Sequence of chain 1.A:
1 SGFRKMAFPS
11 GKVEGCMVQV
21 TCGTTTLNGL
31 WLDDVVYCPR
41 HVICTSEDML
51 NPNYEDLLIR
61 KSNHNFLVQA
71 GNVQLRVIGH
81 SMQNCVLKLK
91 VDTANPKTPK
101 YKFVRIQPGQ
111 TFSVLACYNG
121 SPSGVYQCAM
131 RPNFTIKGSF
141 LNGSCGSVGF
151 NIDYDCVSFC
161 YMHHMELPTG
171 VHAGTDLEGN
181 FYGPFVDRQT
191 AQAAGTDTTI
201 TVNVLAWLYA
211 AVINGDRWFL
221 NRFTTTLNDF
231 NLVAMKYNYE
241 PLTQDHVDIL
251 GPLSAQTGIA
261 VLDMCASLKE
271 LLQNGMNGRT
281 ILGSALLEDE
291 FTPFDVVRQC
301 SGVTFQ

Sequence of chain 2.A:
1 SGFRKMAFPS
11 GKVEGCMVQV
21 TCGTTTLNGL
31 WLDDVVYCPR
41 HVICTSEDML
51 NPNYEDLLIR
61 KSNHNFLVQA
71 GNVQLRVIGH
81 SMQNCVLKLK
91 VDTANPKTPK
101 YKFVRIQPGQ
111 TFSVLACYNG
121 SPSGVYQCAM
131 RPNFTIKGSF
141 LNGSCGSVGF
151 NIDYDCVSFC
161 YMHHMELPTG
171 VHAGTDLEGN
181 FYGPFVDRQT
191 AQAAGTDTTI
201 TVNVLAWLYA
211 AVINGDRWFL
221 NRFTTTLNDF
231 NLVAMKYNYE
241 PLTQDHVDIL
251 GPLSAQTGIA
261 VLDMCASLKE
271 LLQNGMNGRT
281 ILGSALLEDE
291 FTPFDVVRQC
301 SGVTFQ

Binding-site contacts:
Ligand atom C19 contacts residue SER46 of chain 1.A at 3.3 Å.
Ligand atom F16 contacts residue PHE140 of chain 1.A at 2.9 Å.
Ligand atom C15 contacts residue S8T1 of chain 1.C at 0.7 Å.
Ligand atom C08 contacts residue HIS163 of chain 1.A at 3.0 Å.
Ligand atom C09 contacts residue HIS163 of chain 1.A at 2.8 Å.
Ligand atom C08 contacts residue S8T1 of chain 1.C at 1.2 Å.
Ligand atom C14 contacts residue S8T1 of chain 1.C at 1.0 Å.
Ligand atom C06 contacts residue S8T1 of chain 1.C at 0.5 Å.
Ligand atom C07 contacts residue S8T1 of chain 1.C at 1.2 Å.
Ligand atom C03 contacts residue S8T1 of chain 1.C at 1.4 Å.
Ligand atom C18 contacts residue S8T1 of chain 1.C at 1.0 Å.
Ligand atom C02 contacts residue ASN142 of chain 1.A at 3.2 Å.
Ligand atom C08 contacts residue CYS145 of chain 1.A at 3.0 Å (hydrophobic).
Ligand atom C12 contacts residue ASN142 of chain 1.A at 2.9 Å.
Ligand atom C04 contacts residue S8T1 of chain 1.C at 0.7 Å.
Ligand atom C09 contacts residue SER144 of chain 1.A at 3.5 Å.
Ligand atom C12 contacts residue S8T1 of chain 1.C at 1.7 Å.
Ligand atom C19 contacts residue S8T1 of chain 1.C at 0.8 Å.
Ligand atom C19 contacts residue MET49 of chain 1.A at 3.5 Å (hydrophobic).
Ligand atom C10 contacts residue S8T1 of chain 1.C at 0.5 Å.
Ligand atom C18 contacts residue HIS41 of chain 1.A at 2.9 Å.
Ligand atom C13 contacts residue S8T1 of chain 1.C at 1.6 Å.
Ligand atom C11 contacts residue S8T1 of chain 1.C at 0.8 Å.
Ligand atom S01 contacts residue S8T1 of chain 1.C at 1.3 Å.
Ligand atom F16 contacts residue GLU166 of chain 1.A at 3.1 Å.
Ligand atom C04 contacts residue HIS41 of chain 1.A at 2.9 Å.
Ligand atom C04 contacts residue CYS145 of chain 1.A at 2.3 Å (hydrophobic).
Ligand atom C09 contacts residue S8T1 of chain 1.C at 1.3 Å.
Ligand atom C05 contacts residue S8T1 of chain 1.C at 0.9 Å.
Ligand atom F16 contacts residue S8T1 of chain 1.C at 0.8 Å.
Ligand atom C02 contacts residue S8T1 of chain 1.C at 1.2 Å.
Ligand atom C06 contacts residue CYS145 of chain 1.A at 2.8 Å (hydrophobic).
Ligand atom C05 contacts residue CYS145 of chain 1.A at 1.8 Å (hydrophobic).
Ligand atom C08 contacts residue SER144 of chain 1.A at 3.4 Å.
Ligand atom C03 contacts residue HIS41 of chain 1.A at 3.5 Å.
Ligand atom C18 contacts residue CYS44 of chain 1.A at 3.3 Å (hydrophobic).
Ligand atom C19 contacts residue THR45 of chain 1.A at 3.2 Å.
Ligand atom S01 contacts residue ASN142 of chain 1.A at 3.1 Å (h-bond).
Ligand atom C15 contacts residue HIS41 of chain 1.A at 3.2 Å.
Ligand atom C17 contacts residue S8T1 of chain 1.C at 0.6 Å.

The protein below binds the small molecule below.
Small molecule (SMILES): CC(C)c1ccc2c(c1)CCc1ccc(F)cc1S2